Sequence of chain 3.A:
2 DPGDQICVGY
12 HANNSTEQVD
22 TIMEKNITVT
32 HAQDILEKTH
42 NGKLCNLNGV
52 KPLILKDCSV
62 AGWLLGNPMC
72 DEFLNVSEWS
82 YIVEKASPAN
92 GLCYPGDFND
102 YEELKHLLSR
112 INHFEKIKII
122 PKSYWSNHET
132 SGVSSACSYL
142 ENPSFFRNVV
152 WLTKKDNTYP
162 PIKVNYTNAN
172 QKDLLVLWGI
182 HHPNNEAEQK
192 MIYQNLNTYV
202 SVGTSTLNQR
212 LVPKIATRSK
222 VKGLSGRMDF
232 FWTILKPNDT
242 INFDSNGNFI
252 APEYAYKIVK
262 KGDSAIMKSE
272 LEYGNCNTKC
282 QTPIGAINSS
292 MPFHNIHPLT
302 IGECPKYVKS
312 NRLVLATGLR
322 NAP

Binding-site contacts:
Ligand atom O5 contacts residue ASN166 of chain 3.A at 2.4 Å (h-bond).
Ligand atom C8 contacts residue THR168 of chain 3.A at 3.8 Å.
Ligand atom C8 contacts residue THR241 of chain 3.A at 3.6 Å.
Ligand atom C7 contacts residue THR241 of chain 3.A at 4.2 Å.
Ligand atom C2 contacts residue ASN166 of chain 3.A at 2.2 Å.
Ligand atom C3 contacts residue ASN166 of chain 3.A at 3.6 Å.
Ligand atom C4 contacts residue ASN166 of chain 3.A at 4.1 Å.
Ligand atom C7 contacts residue ASN166 of chain 3.A at 3.4 Å.
Ligand atom O6 contacts residue LYS164 of chain 3.A at 4.1 Å.
Ligand atom O7 contacts residue ASN166 of chain 3.A at 3.6 Å.
Ligand atom C1 contacts residue ASN166 of chain 3.A at 1.4 Å.
Ligand atom C5 contacts residue ASN166 of chain 3.A at 3.6 Å.
Ligand atom N2 contacts residue ASN166 of chain 3.A at 2.8 Å (h-bond).

This protein binds this small molecule.
Small molecule (SMILES): CC(=O)N[C@@H]1[C@@H](O)[C@H](O)[C@@H](CO)O[C@H]1O